The protein below binds the small molecule below.
Small molecule (SMILES): Oc1cc(Cl)ccc1Oc1ccc(Cl)cc1Cl

Binding-site contacts:
Ligand atom C13 contacts residue MET103 of chain 1.A at 3.9 Å (hydrophobic).
Ligand atom CL15 contacts residue TCL1 of chain 1.E at 4.1 Å.
Ligand atom C4 contacts residue TCL1 of chain 1.E at 3.7 Å.
Ligand atom O17 contacts residue TYR158 of chain 1.A at 2.3 Å (h-bond).
Ligand atom O17 contacts residue LYS165 of chain 1.A at 4.0 Å.
Ligand atom C11 contacts residue TCL1 of chain 1.E at 3.8 Å.
Ligand atom C13 contacts residue TCL1 of chain 1.E at 3.2 Å.
Ligand atom C1 contacts residue TYR158 of chain 1.A at 3.4 Å (hydrophobic).
Ligand atom C11 contacts residue MET98 of chain 1.A at 4.2 Å (hydrophobic).
Ligand atom C1 contacts residue NAD1 of chain 1.C at 3.7 Å.
Ligand atom C6 contacts residue NAD1 of chain 1.C at 3.8 Å.
Ligand atom CL15 contacts residue PHE97 of chain 1.A at 4.0 Å.
Ligand atom C6 contacts residue TYR158 of chain 1.A at 3.3 Å (hydrophobic).
Ligand atom CL14 contacts residue PHE149 of chain 1.A at 3.4 Å.
Ligand atom C1 contacts residue PHE149 of chain 1.A at 3.8 Å (hydrophobic).
Ligand atom CL14 contacts residue TCL1 of chain 1.E at 3.2 Å.
Ligand atom CL16 contacts residue GLY96 of chain 1.A at 3.5 Å.
Ligand atom C12 contacts residue MET103 of chain 1.A at 3.5 Å (hydrophobic).
Ligand atom C4 contacts residue MET199 of chain 1.A at 4.2 Å (hydrophobic).
Ligand atom C10 contacts residue GLY96 of chain 1.A at 3.4 Å.
Ligand atom C3 contacts residue MET199 of chain 1.A at 3.6 Å (hydrophobic).
Ligand atom O7 contacts residue NAD1 of chain 1.C at 3.3 Å (h-bond).
Ligand atom C2 contacts residue NAD1 of chain 1.C at 3.8 Å.
Ligand atom C2 contacts residue TCL1 of chain 1.E at 4.2 Å.
Ligand atom C9 contacts residue GLY96 of chain 1.A at 3.9 Å.
Ligand atom O17 contacts residue PHE149 of chain 1.A at 4.0 Å.
Ligand atom C8 contacts residue TCL1 of chain 1.E at 4.0 Å.
Ligand atom C10 contacts residue PHE97 of chain 1.A at 4.1 Å (hydrophobic).
Ligand atom C3 contacts residue NAD1 of chain 1.C at 3.4 Å.
Ligand atom C12 contacts residue TCL1 of chain 1.E at 3.5 Å.
Ligand atom C4 contacts residue NAD1 of chain 1.C at 3.4 Å.
Ligand atom CL15 contacts residue MET98 of chain 1.A at 3.3 Å.
Ligand atom C8 contacts residue NAD1 of chain 1.C at 4.0 Å.
Ligand atom CL16 contacts residue NAD1 of chain 1.C at 3.2 Å.
Ligand atom O17 contacts residue NAD1 of chain 1.C at 3.1 Å (h-bond).
Ligand atom CL14 contacts residue PRO193 of chain 1.A at 4.2 Å.
Ligand atom CL15 contacts residue MET103 of chain 1.A at 4.2 Å.
Ligand atom C3 contacts residue TCL1 of chain 1.E at 3.8 Å.
Ligand atom C9 contacts residue NAD1 of chain 1.C at 4.2 Å.
Ligand atom C5 contacts residue NAD1 of chain 1.C at 3.6 Å.

Sequence of chain 1.A:
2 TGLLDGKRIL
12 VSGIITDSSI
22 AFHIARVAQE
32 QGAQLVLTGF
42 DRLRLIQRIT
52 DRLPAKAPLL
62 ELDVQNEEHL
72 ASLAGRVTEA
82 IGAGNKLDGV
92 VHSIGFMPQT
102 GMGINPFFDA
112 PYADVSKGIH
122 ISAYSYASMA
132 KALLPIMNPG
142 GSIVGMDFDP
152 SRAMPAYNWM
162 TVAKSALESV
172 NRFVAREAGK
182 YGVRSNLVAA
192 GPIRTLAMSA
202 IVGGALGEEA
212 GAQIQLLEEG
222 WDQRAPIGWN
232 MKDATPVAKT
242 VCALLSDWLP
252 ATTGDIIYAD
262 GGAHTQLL